Binding-site contacts:
Ligand atom O5 contacts residue ASN795 of chain 1.D at 2.4 Å (h-bond).
Ligand atom C2 contacts residue SER797 of chain 1.D at 4.2 Å.
Ligand atom C5 contacts residue SER797 of chain 1.D at 4.1 Å.
Ligand atom O5 contacts residue SER797 of chain 1.D at 4.2 Å.
Ligand atom N2 contacts residue SER797 of chain 1.D at 4.1 Å.
Ligand atom C2 contacts residue ASN795 of chain 1.D at 2.5 Å.
Ligand atom C1 contacts residue SER797 of chain 1.D at 3.6 Å.
Ligand atom C4 contacts residue ASN795 of chain 1.D at 4.2 Å.
Ligand atom C6 contacts residue GLN798 of chain 1.D at 3.9 Å.
Ligand atom C1 contacts residue ASN795 of chain 1.D at 1.4 Å.
Ligand atom O7 contacts residue ASN795 of chain 1.D at 3.7 Å.
Ligand atom N2 contacts residue ASN795 of chain 1.D at 2.9 Å (h-bond).
Ligand atom C5 contacts residue ASN795 of chain 1.D at 3.7 Å.
Ligand atom C7 contacts residue ASN795 of chain 1.D at 3.5 Å.
Ligand atom C3 contacts residue SER797 of chain 1.D at 4.4 Å.
Ligand atom C3 contacts residue ASN795 of chain 1.D at 3.8 Å.

A protein and the small-molecule ligand that binds it are described below.
Small molecule (SMILES): CC(=O)N[C@@H]1[C@@H](O)[C@H](O)[C@@H](CO)O[C@H]1O

Sequence of chain 1.D:
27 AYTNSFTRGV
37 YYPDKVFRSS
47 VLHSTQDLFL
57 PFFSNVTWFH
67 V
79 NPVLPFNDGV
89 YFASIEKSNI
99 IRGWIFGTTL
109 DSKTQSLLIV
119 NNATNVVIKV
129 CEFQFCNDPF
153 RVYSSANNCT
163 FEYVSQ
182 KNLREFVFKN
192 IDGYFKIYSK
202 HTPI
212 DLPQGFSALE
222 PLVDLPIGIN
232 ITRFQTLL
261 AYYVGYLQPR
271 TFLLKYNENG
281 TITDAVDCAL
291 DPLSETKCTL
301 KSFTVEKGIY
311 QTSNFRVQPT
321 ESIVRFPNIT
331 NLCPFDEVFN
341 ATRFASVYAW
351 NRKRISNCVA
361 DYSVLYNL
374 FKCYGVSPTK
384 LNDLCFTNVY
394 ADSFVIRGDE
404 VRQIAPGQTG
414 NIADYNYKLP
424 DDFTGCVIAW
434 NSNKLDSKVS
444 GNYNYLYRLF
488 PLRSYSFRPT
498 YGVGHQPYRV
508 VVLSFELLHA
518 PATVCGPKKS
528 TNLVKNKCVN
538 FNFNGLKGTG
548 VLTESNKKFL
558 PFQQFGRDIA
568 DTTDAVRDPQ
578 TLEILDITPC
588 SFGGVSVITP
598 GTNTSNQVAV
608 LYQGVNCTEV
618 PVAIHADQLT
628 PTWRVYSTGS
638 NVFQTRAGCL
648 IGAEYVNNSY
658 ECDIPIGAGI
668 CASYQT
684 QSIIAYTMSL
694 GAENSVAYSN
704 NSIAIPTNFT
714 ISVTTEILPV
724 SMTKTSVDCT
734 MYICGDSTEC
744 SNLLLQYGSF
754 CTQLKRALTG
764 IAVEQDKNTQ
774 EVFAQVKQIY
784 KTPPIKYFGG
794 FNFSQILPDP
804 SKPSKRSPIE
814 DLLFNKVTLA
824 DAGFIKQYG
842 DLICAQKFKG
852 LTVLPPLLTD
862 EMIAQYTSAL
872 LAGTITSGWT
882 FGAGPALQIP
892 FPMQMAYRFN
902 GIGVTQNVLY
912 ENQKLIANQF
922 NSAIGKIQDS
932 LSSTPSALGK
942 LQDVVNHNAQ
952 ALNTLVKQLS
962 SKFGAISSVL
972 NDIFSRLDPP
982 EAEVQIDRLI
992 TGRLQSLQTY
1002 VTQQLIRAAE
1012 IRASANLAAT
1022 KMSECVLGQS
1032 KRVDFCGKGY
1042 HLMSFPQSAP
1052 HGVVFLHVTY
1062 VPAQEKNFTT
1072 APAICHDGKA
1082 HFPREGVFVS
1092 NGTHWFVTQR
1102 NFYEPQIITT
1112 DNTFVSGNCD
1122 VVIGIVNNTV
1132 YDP